Sequence of chain 1.A:
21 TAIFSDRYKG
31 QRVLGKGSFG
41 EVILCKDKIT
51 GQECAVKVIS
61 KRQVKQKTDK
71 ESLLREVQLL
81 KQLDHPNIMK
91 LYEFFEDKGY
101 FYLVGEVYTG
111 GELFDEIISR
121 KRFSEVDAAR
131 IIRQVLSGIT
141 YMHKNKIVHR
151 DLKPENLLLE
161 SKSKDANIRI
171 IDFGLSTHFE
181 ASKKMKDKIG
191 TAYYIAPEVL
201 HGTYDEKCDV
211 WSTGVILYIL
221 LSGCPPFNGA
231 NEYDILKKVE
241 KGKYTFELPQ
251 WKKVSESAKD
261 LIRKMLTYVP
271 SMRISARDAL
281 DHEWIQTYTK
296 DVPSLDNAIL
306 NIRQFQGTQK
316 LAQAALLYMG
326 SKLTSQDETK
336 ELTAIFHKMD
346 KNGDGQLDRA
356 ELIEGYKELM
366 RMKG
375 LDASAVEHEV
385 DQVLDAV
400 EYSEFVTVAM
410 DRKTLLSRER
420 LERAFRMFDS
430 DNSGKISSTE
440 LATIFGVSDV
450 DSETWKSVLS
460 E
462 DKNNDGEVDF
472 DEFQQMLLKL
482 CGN

This protein binds this small molecule.
Small molecule (SMILES): CC(C)(C)n1nc(Cc2c[nH]c3ccccc23)c2c(N)ncnc21

Binding-site contacts:
Ligand atom NAQ contacts residue MET89 of chain 1.A at 3.4 Å.
Ligand atom CAW contacts residue LEU103 of chain 1.A at 3.5 Å (hydrophobic).
Ligand atom CAP contacts residue MET89 of chain 1.A at 3.6 Å (hydrophobic).
Ligand atom CAD contacts residue LEU34 of chain 1.A at 3.6 Å (hydrophobic).
Ligand atom CAT contacts residue MET89 of chain 1.A at 3.6 Å (hydrophobic).
Ligand atom NAE contacts residue LEU158 of chain 1.A at 3.9 Å.
Ligand atom CAR contacts residue MET89 of chain 1.A at 3.3 Å (hydrophobic).
Ligand atom CAV contacts residue LEU103 of chain 1.A at 3.6 Å (hydrophobic).
Ligand atom CAR contacts residue LYS57 of chain 1.A at 3.6 Å.
Ligand atom CAT contacts residue ASP172 of chain 1.A at 3.2 Å.
Ligand atom N3 contacts residue GLU106 of chain 1.A at 3.9 Å.
Ligand atom CAS contacts residue MET89 of chain 1.A at 3.5 Å (hydrophobic).
Ligand atom C4 contacts residue LEU158 of chain 1.A at 4.0 Å (hydrophobic).
Ligand atom CAW contacts residue MET89 of chain 1.A at 3.8 Å (hydrophobic).
Ligand atom NAK contacts residue TYR108 of chain 1.A at 3.9 Å.
Ligand atom C4 contacts residue ALA55 of chain 1.A at 3.5 Å (hydrophobic).
Ligand atom N3 contacts residue ALA55 of chain 1.A at 3.6 Å.
Ligand atom CAO contacts residue MET89 of chain 1.A at 3.6 Å (hydrophobic).
Ligand atom C2 contacts residue TYR108 of chain 1.A at 3.4 Å (hydrophobic).
Ligand atom CAM contacts residue LEU158 of chain 1.A at 3.9 Å (hydrophobic).
Ligand atom NAQ contacts residue LYS57 of chain 1.A at 3.6 Å (salt-bridge).
Ligand atom N3 contacts residue TYR108 of chain 1.A at 3.2 Å (h-bond).
Ligand atom NAK contacts residue MET89 of chain 1.A at 3.6 Å.
Ligand atom CAW contacts residue LYS57 of chain 1.A at 3.6 Å.
Ligand atom C6 contacts residue LEU158 of chain 1.A at 3.6 Å (hydrophobic).
Ligand atom C4 contacts residue GLU106 of chain 1.A at 3.8 Å.
Ligand atom NAK contacts residue GLU106 of chain 1.A at 2.8 Å (salt-bridge).
Ligand atom CAD contacts residue GLY35 of chain 1.A at 3.5 Å.
Ligand atom CAN contacts residue ILE171 of chain 1.A at 3.6 Å (hydrophobic).
Ligand atom C5 contacts residue LEU158 of chain 1.A at 3.6 Å (hydrophobic).
Ligand atom CAP contacts residue VAL42 of chain 1.A at 3.5 Å (hydrophobic).
Ligand atom CAP contacts residue ALA55 of chain 1.A at 3.5 Å (hydrophobic).
Ligand atom N3 contacts residue VAL107 of chain 1.A at 3.7 Å.
Ligand atom NAX contacts residue ILE171 of chain 1.A at 3.9 Å.
Ligand atom NAK contacts residue ALA55 of chain 1.A at 3.5 Å.
Ligand atom N1 contacts residue LEU158 of chain 1.A at 4.0 Å.
Ligand atom NAX contacts residue VAL42 of chain 1.A at 3.6 Å.
Ligand atom CAU contacts residue ASP172 of chain 1.A at 3.5 Å.
Ligand atom NAQ contacts residue ALA55 of chain 1.A at 2.9 Å (h-bond).
Ligand atom CAN contacts residue MET89 of chain 1.A at 3.9 Å (hydrophobic).